Sequence of chain 1.A:
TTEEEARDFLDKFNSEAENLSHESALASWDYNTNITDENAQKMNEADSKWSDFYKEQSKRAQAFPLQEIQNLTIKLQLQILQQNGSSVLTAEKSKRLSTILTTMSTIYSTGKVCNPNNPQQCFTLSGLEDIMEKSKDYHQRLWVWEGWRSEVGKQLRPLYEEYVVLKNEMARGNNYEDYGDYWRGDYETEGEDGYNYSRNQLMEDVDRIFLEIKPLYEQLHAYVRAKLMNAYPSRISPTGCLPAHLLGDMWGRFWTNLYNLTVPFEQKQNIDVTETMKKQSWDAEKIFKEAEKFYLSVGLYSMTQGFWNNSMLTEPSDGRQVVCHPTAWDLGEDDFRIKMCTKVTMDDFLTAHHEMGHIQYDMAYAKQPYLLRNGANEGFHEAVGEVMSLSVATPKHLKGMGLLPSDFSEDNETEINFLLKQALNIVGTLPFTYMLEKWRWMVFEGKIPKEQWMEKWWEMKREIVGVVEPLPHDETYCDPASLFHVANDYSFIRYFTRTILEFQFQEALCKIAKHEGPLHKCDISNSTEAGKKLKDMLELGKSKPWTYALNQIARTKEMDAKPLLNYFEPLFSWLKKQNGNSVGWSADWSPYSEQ

This protein binds this small molecule.
Small molecule (SMILES): CC(=O)N[C@@H]1[C@@H](O)[C@H](O)[C@@H](CO)O[C@H]1O

Binding-site contacts:
Ligand atom C8 contacts residue LYS396 of chain 1.A at 3.9 Å.
Ligand atom C3 contacts residue ASN526 of chain 1.A at 3.9 Å.
Ligand atom C1 contacts residue ASN526 of chain 1.A at 1.5 Å.
Ligand atom O7 contacts residue ASN526 of chain 1.A at 4.2 Å.
Ligand atom C7 contacts residue ASN526 of chain 1.A at 3.8 Å.
Ligand atom O5 contacts residue ASN526 of chain 1.A at 2.4 Å (h-bond).
Ligand atom O7 contacts residue LYS396 of chain 1.A at 4.2 Å.
Ligand atom C2 contacts residue ASN526 of chain 1.A at 2.5 Å.
Ligand atom C4 contacts residue ASN526 of chain 1.A at 4.3 Å.
Ligand atom O3 contacts residue GLY400 of chain 1.A at 3.3 Å.
Ligand atom C8 contacts residue HIS397 of chain 1.A at 3.9 Å.
Ligand atom O7 contacts residue GLY400 of chain 1.A at 4.4 Å.
Ligand atom C7 contacts residue GLY400 of chain 1.A at 4.5 Å.
Ligand atom N2 contacts residue ASN526 of chain 1.A at 2.9 Å (h-bond).
Ligand atom C5 contacts residue ASN526 of chain 1.A at 3.8 Å.
Ligand atom C7 contacts residue LYS396 of chain 1.A at 4.4 Å.